Binding-site contacts:
Ligand atom O2 contacts residue ASP12 of chain 1.B at 2.8 Å (salt-bridge).
Ligand atom O1 contacts residue THR126 of chain 1.B at 3.0 Å.
Ligand atom O1 contacts residue TYR128 of chain 1.B at 3.4 Å.
Ligand atom C1 contacts residue CYS22 of chain 1.B at 3.8 Å (hydrophobic).
Ligand atom S contacts residue GLY127 of chain 1.B at 4.0 Å.
Ligand atom S contacts residue ALA14 of chain 1.B at 3.9 Å.
Ligand atom C1 contacts residue TYR128 of chain 1.B at 3.7 Å (hydrophobic).
Ligand atom O1 contacts residue ALA14 of chain 1.B at 3.1 Å (h-bond).
Ligand atom O2 contacts residue TRP13 of chain 1.B at 4.2 Å.
Ligand atom S contacts residue ASP12 of chain 1.B at 4.1 Å.
Ligand atom O3 contacts residue TYR128 of chain 1.B at 4.2 Å.
Ligand atom S contacts residue MG1 of chain 1.I at 3.5 Å.
Ligand atom O3 contacts residue THR126 of chain 1.B at 2.9 Å.
Ligand atom S contacts residue THR126 of chain 1.B at 3.3 Å.
Ligand atom O1 contacts residue MG1 of chain 1.I at 4.3 Å.
Ligand atom C1 contacts residue MG1 of chain 1.I at 4.5 Å.
Ligand atom O3 contacts residue GLY127 of chain 1.B at 2.6 Å (h-bond).
Ligand atom O2 contacts residue ALA14 of chain 1.B at 3.6 Å (h-bond).
Ligand atom O2 contacts residue ARG160 of chain 1.B at 4.2 Å.
Ligand atom C2 contacts residue ALA14 of chain 1.B at 3.6 Å (hydrophobic).
Ligand atom O2 contacts residue THR126 of chain 1.B at 4.0 Å.
Ligand atom O2 contacts residue MG1 of chain 1.I at 2.5 Å.
Ligand atom C2 contacts residue MG1 of chain 1.I at 3.3 Å.
Ligand atom O3 contacts residue ASP12 of chain 1.B at 4.4 Å.
Ligand atom O1 contacts residue TRP13 of chain 1.B at 3.7 Å.
Ligand atom C2 contacts residue CYS22 of chain 1.B at 3.8 Å (hydrophobic).
Ligand atom C1 contacts residue LEU52 of chain 1.B at 3.8 Å (hydrophobic).
Ligand atom O3 contacts residue ARG160 of chain 1.B at 4.3 Å.
Ligand atom S contacts residue TYR128 of chain 1.B at 4.4 Å.
Ligand atom C1 contacts residue PRO25 of chain 1.B at 4.1 Å (hydrophobic).
Ligand atom C1 contacts residue ALA14 of chain 1.B at 4.0 Å (hydrophobic).

This small molecule binds to this protein.
Small molecule (SMILES): CCS(=O)(=O)O

Sequence of chain 1.B:
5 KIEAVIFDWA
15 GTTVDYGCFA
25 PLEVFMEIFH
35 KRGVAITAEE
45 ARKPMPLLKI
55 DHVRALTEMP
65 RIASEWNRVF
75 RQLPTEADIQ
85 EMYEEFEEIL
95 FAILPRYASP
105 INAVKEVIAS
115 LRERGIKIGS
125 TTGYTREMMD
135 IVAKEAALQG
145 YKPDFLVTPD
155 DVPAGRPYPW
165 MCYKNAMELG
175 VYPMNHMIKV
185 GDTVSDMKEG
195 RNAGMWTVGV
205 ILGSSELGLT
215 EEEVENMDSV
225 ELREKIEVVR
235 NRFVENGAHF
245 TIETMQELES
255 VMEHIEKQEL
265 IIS